A protein and the small-molecule ligand that binds it are described below.
Small molecule (SMILES): Nc1ccn([C@@H]2O[C@H](CO[P](=O)(O)O[C@H]3[C@@H](O)[C@H](n4ccc(=O)[nH]c4=O)O[C@@H]3CO[P](=O)(O)O[C@H]3[C@@H](O)[C@H](n4ccc(=O)[nH]c4=O)O[C@@H]3CO[P](=O)(O)O[C@H]3[C@@H](O)[C@H](n4ccc(=O)[nH]c4=O)O[C@@H]3CO[P](=O)(O)O[C@H]3[C@@H](O)[C@H](n4ccc(=O)[nH]c4=O)O[C@@H]3CO[P](=O)(O)O[C@H]3[C@@H](O)[C@H](n4ccc(=O)[nH]c4=O)O[C@@H]3CO[P](=O)(O)O[C@H]3[C@@H](O)[C@H](n4cnc5c4NC=NC5N)O[C@@H]3CO)[C@@H](O)[C@H]2O)c(=O)n1

Binding-site contacts:
Ligand atom C4 contacts residue THR5 of chain 1.A at 3.4 Å.
Ligand atom O4' contacts residue PHE53 of chain 1.A at 3.3 Å.
Ligand atom OP2 contacts residue ARG91 of chain 1.A at 2.8 Å (salt-bridge).
Ligand atom C4' contacts residue GLY50 of chain 1.A at 3.3 Å.
Ligand atom O4' contacts residue PHE18 of chain 1.A at 3.2 Å.
Ligand atom O2' contacts residue LYS49 of chain 1.A at 3.1 Å (salt-bridge).
Ligand atom C2 contacts residue THR5 of chain 1.A at 3.2 Å.
Ligand atom C5 contacts residue PHE18 of chain 1.A at 3.2 Å (hydrophobic).
Ligand atom N3 contacts residue ASN3 of chain 1.A at 3.0 Å (h-bond).
Ligand atom O2 contacts residue ASN3 of chain 1.A at 2.9 Å (h-bond).
Ligand atom O4 contacts residue VAL4 of chain 1.A at 3.2 Å.
Ligand atom O4' contacts residue GLY20 of chain 1.A at 3.3 Å.
Ligand atom O2' contacts residue ASN6 of chain 1.A at 3.3 Å (h-bond).
Ligand atom O4' contacts residue ASN21 of chain 1.A at 2.9 Å (h-bond).
Ligand atom O4 contacts residue PRO87 of chain 1.A at 3.3 Å.
Ligand atom O2 contacts residue PHE18 of chain 1.A at 3.1 Å.
Ligand atom N3 contacts residue ASP80 of chain 1.A at 2.9 Å (salt-bridge).
Ligand atom C2 contacts residue ASN3 of chain 1.A at 2.9 Å.
Ligand atom N3 contacts residue ALA84 of chain 1.A at 2.9 Å (h-bond).
Ligand atom O4 contacts residue GLY95 of chain 1.A at 3.3 Å.
Ligand atom O2 contacts residue GLY20 of chain 1.A at 3.4 Å.
Ligand atom C5 contacts residue LEU25 of chain 1.A at 3.1 Å (hydrophobic).
Ligand atom O3' contacts residue HIS48 of chain 1.A at 3.4 Å.
Ligand atom C5' contacts residue PHE51 of chain 1.A at 3.3 Å (hydrophobic).
Ligand atom C6 contacts residue PHE53 of chain 1.A at 3.4 Å (hydrophobic).
Ligand atom C6 contacts residue PHE18 of chain 1.A at 3.4 Å (hydrophobic).
Ligand atom N3 contacts residue THR5 of chain 1.A at 2.8 Å (h-bond).
Ligand atom C4 contacts residue PHE53 of chain 1.A at 3.4 Å (hydrophobic).
Ligand atom O4' contacts residue GLY50 of chain 1.A at 3.2 Å (h-bond).
Ligand atom C8 contacts residue LEU25 of chain 1.A at 3.3 Å (hydrophobic).
Ligand atom O4 contacts residue LEU83 of chain 1.A at 3.1 Å (h-bond).
Ligand atom C6 contacts residue LEU25 of chain 1.A at 3.3 Å (hydrophobic).
Ligand atom O2 contacts residue THR5 of chain 1.A at 2.7 Å (h-bond).
Ligand atom O4 contacts residue THR5 of chain 1.A at 2.8 Å (h-bond).
Ligand atom C5 contacts residue PHE53 of chain 1.A at 3.4 Å (hydrophobic).
Ligand atom OP2 contacts residue LYS93 of chain 1.A at 3.4 Å.
Ligand atom O2' contacts residue ARG91 of chain 1.A at 3.2 Å.
Ligand atom O4 contacts residue ARG16 of chain 1.A at 2.9 Å (salt-bridge).
Ligand atom N1 contacts residue PHE53 of chain 1.A at 3.4 Å.
Ligand atom O4 contacts residue ASN6 of chain 1.A at 2.8 Å (h-bond).

Sequence of chain 1.A:
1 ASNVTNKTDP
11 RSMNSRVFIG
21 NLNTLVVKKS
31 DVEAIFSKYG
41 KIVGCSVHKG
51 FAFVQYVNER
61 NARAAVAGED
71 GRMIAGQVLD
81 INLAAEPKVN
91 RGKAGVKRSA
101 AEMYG